Binding-site contacts:
Ligand atom C5 contacts residue ASN301 of chain 1.B at 3.3 Å.
Ligand atom C1 contacts residue ASN298 of chain 1.B at 1.4 Å.
Ligand atom C8 contacts residue THR300 of chain 1.B at 4.0 Å.
Ligand atom C7 contacts residue GLU299 of chain 1.B at 4.4 Å.
Ligand atom C7 contacts residue THR300 of chain 1.B at 4.3 Å.
Ligand atom C3 contacts residue ASN298 of chain 1.B at 3.8 Å.
Ligand atom C4 contacts residue ASN298 of chain 1.B at 4.2 Å.
Ligand atom C2 contacts residue ASN298 of chain 1.B at 2.4 Å.
Ligand atom C6 contacts residue ASN298 of chain 1.B at 4.5 Å.
Ligand atom C1 contacts residue ASN301 of chain 1.B at 3.5 Å.
Ligand atom C5 contacts residue ASN298 of chain 1.B at 3.7 Å.
Ligand atom O7 contacts residue GLU299 of chain 1.B at 4.5 Å.
Ligand atom C2 contacts residue THR300 of chain 1.B at 4.0 Å.
Ligand atom O6 contacts residue ASN301 of chain 1.B at 4.4 Å.
Ligand atom O7 contacts residue ASN298 of chain 1.B at 3.7 Å.
Ligand atom N2 contacts residue THR300 of chain 1.B at 3.7 Å.
Ligand atom C8 contacts residue ASN298 of chain 1.B at 4.5 Å.
Ligand atom N2 contacts residue ASN298 of chain 1.B at 2.8 Å (h-bond).
Ligand atom O5 contacts residue ASN301 of chain 1.B at 2.6 Å (h-bond).
Ligand atom C3 contacts residue THR300 of chain 1.B at 4.3 Å.
Ligand atom O5 contacts residue THR300 of chain 1.B at 4.3 Å.
Ligand atom C1 contacts residue THR300 of chain 1.B at 3.3 Å.
Ligand atom C8 contacts residue GLU299 of chain 1.B at 4.1 Å.
Ligand atom C7 contacts residue ASN298 of chain 1.B at 3.4 Å.
Ligand atom C6 contacts residue ASN301 of chain 1.B at 3.2 Å.
Ligand atom O5 contacts residue ASN298 of chain 1.B at 2.4 Å (h-bond).
Ligand atom O5 contacts residue GLY296 of chain 1.B at 4.5 Å.

A protein and the small-molecule ligand that binds it are described below.
Small molecule (SMILES): CC(=O)N[C@@H]1[C@@H](O)[C@H](O)[C@@H](CO)O[C@H]1O

Sequence of chain 1.B:
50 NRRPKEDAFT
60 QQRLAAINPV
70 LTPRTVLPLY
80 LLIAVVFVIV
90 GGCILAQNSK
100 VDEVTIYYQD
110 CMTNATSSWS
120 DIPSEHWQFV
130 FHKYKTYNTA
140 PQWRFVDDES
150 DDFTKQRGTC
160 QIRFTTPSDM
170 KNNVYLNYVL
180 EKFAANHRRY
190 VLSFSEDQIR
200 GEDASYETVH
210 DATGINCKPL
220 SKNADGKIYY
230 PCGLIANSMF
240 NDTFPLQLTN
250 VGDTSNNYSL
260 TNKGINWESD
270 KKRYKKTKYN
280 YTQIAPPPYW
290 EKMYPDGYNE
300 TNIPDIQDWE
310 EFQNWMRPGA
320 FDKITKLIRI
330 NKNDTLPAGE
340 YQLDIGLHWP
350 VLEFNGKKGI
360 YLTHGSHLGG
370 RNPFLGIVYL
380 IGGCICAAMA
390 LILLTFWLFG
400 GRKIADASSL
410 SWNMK